Sequence of chain 1.A:
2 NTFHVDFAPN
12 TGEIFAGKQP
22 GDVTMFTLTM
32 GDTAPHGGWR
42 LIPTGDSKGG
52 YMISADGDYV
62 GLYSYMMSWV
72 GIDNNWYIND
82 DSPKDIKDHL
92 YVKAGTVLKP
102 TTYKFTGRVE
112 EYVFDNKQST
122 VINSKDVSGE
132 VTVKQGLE

A protein and the small-molecule ligand that binds it are described below.
Small molecule (SMILES): NCC(=O)O

Binding-site contacts:
Ligand atom N contacts residue TYR64 of chain 1.A at 3.6 Å.
Ligand atom O contacts residue TYR64 of chain 1.A at 4.0 Å.
Ligand atom C contacts residue AES1 of chain 1.NA at 3.4 Å.
Ligand atom CA contacts residue AES1 of chain 1.NA at 4.5 Å.
Ligand atom O contacts residue TRP70 of chain 1.A at 4.2 Å.
Ligand atom OXT contacts residue TRP70 of chain 1.A at 2.6 Å.
Ligand atom CA contacts residue TRP70 of chain 1.A at 4.4 Å (hydrophobic).
Ligand atom C contacts residue TRP70 of chain 1.A at 3.8 Å (hydrophobic).
Ligand atom C contacts residue TYR64 of chain 1.A at 4.3 Å (hydrophobic).
Ligand atom OXT contacts residue AES1 of chain 1.NA at 2.7 Å.
Ligand atom O contacts residue AES1 of chain 1.NA at 3.4 Å (h-bond).